Binding-site contacts:
Ligand atom O6 contacts residue ASN154 of chain 41.F at 2.4 Å (h-bond).
Ligand atom O4 contacts residue ASN154 of chain 41.F at 3.5 Å (h-bond).
Ligand atom C7 contacts residue HIS148 of chain 41.F at 2.3 Å.
Ligand atom O7 contacts residue HIS148 of chain 41.F at 3.3 Å (h-bond).
Ligand atom C2 contacts residue HIS148 of chain 41.F at 4.2 Å.
Ligand atom C4 contacts residue ASN154 of chain 41.F at 3.2 Å.
Ligand atom C2 contacts residue MET151 of chain 41.F at 4.1 Å (hydrophobic).
Ligand atom C1 contacts residue GLY150 of chain 41.F at 3.8 Å.
Ligand atom O4 contacts residue THR156 of chain 41.F at 4.2 Å.
Ligand atom C4 contacts residue THR156 of chain 41.F at 4.1 Å.
Ligand atom C2 contacts residue ASN154 of chain 41.F at 3.5 Å.
Ligand atom C7 contacts residue THR156 of chain 41.F at 3.4 Å.
Ligand atom O5 contacts residue THR156 of chain 41.F at 3.8 Å.
Ligand atom O5 contacts residue ASN154 of chain 41.F at 2.4 Å (h-bond).
Ligand atom C1 contacts residue ASN154 of chain 41.F at 2.5 Å.
Ligand atom C5 contacts residue THR156 of chain 41.F at 3.2 Å.
Ligand atom C6 contacts residue THR156 of chain 41.F at 1.8 Å.
Ligand atom C8 contacts residue THR156 of chain 41.F at 2.9 Å.
Ligand atom C6 contacts residue GLY157 of chain 41.F at 4.2 Å.
Ligand atom O5 contacts residue ARG164 of chain 41.F at 4.3 Å.
Ligand atom O6 contacts residue THR156 of chain 41.F at 1.2 Å (h-bond).
Ligand atom C8 contacts residue MET151 of chain 41.F at 4.1 Å (hydrophobic).
Ligand atom C1 contacts residue MET151 of chain 41.F at 3.6 Å (hydrophobic).
Ligand atom C8 contacts residue HIS148 of chain 41.F at 1.2 Å.
Ligand atom N2 contacts residue GLY150 of chain 41.F at 4.1 Å.
Ligand atom O6 contacts residue ASP155 of chain 41.F at 4.2 Å.
Ligand atom C2 contacts residue GLY150 of chain 41.F at 4.5 Å.
Ligand atom N2 contacts residue ASN154 of chain 41.F at 4.3 Å.
Ligand atom C6 contacts residue ASP155 of chain 41.F at 4.3 Å.
Ligand atom C8 contacts residue GLY157 of chain 41.F at 4.5 Å.
Ligand atom N2 contacts residue THR156 of chain 41.F at 4.3 Å.
Ligand atom O7 contacts residue THR156 of chain 41.F at 2.4 Å.
Ligand atom C5 contacts residue ASN154 of chain 41.F at 2.1 Å.
Ligand atom N2 contacts residue HIS148 of chain 41.F at 2.8 Å (h-bond).
Ligand atom C7 contacts residue MET151 of chain 41.F at 4.0 Å (hydrophobic).
Ligand atom C3 contacts residue ASN154 of chain 41.F at 3.5 Å.
Ligand atom N2 contacts residue MET151 of chain 41.F at 3.4 Å.
Ligand atom C6 contacts residue ASN154 of chain 41.F at 3.0 Å.

Sequence of chain 41.F:
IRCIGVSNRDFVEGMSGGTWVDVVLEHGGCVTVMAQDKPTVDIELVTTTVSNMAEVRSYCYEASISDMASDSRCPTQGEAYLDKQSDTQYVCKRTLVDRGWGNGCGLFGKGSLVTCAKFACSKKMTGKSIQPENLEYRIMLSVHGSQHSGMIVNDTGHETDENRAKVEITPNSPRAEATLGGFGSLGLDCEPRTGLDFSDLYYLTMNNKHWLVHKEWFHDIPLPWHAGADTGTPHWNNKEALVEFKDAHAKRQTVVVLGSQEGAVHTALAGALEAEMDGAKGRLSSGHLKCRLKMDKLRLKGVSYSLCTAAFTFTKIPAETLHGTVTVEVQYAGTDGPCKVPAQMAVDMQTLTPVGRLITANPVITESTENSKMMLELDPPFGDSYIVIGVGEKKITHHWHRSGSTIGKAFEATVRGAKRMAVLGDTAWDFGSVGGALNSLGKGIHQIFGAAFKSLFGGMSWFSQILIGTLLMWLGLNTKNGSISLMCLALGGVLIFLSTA

The protein below binds the small molecule below.
Small molecule (SMILES): CC(=O)N[C@H]1[C@H](O[C@H]2[C@H](O)[C@@H](NC(C)=O)CO[C@@H]2CO)O[C@H](CO)[C@@H](O)[C@@H]1O